Sequence of chain 1.A:
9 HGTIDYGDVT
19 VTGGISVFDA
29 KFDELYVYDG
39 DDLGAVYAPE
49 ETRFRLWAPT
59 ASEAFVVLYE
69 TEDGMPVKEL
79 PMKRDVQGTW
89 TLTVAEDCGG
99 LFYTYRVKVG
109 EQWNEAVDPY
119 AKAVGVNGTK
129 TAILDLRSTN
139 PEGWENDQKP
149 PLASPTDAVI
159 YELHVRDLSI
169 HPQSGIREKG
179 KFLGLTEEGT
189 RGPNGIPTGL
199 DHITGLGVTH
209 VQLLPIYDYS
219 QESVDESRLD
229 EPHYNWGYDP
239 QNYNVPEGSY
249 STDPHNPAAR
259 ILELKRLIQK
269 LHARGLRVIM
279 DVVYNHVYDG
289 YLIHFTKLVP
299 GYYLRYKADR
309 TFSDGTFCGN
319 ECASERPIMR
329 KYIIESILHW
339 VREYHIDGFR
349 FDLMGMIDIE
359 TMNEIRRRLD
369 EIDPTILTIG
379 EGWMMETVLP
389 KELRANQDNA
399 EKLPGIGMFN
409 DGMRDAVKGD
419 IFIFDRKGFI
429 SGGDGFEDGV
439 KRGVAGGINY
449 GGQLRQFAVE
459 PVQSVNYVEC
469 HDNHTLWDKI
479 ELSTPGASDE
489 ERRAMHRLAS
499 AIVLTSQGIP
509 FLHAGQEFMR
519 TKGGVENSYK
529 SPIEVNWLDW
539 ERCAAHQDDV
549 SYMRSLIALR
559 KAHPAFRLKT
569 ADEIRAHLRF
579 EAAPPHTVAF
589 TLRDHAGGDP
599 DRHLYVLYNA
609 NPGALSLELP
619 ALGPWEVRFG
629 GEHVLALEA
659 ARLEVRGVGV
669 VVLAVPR

A protein and the small-molecule ligand that binds it are described below.
Small molecule (SMILES): OC[C@H]1O[C@H](O[C@H]2[C@H](O)[C@@H](O)[C@@H](O[C@H]3[C@H](O)[C@@H](O)[C@@H](O[C@H]4[C@H](O)[C@@H](O)[C@@H](O[C@H]5[C@H](O)[C@@H](O)[C@@H](O)O[C@@H]5CO)O[C@@H]4CO)O[C@@H]3CO)O[C@@H]2CO)[C@H](O)[C@@H](O)[C@@H]1O

Binding-site contacts:
Ligand atom O5 contacts residue PHE627 of chain 1.A at 3.7 Å.
Ligand atom O3 contacts residue GLY628 of chain 1.A at 2.7 Å (h-bond).
Ligand atom O2 contacts residue ARG495 of chain 1.A at 2.9 Å (salt-bridge).
Ligand atom C5 contacts residue SER549 of chain 1.A at 3.8 Å.
Ligand atom O5 contacts residue SER549 of chain 1.A at 3.1 Å (h-bond).
Ligand atom O2 contacts residue ASP546 of chain 1.A at 3.6 Å.
Ligand atom C5 contacts residue PEG1 of chain 1.Q at 3.6 Å.
Ligand atom C6 contacts residue SER553 of chain 1.A at 3.5 Å.
Ligand atom C2 contacts residue ASP546 of chain 1.A at 3.4 Å.
Ligand atom C2 contacts residue GLU630 of chain 1.A at 3.8 Å.
Ligand atom O4 contacts residue PEG1 of chain 1.Q at 3.7 Å.
Ligand atom O3 contacts residue GLU630 of chain 1.A at 2.6 Å (salt-bridge).
Ligand atom O3 contacts residue PEG1 of chain 1.Q at 3.7 Å.
Ligand atom C3 contacts residue GLU630 of chain 1.A at 3.5 Å.
Ligand atom O2 contacts residue GLU630 of chain 1.A at 2.7 Å (salt-bridge).
Ligand atom O3 contacts residue ARG495 of chain 1.A at 2.9 Å (salt-bridge).
Ligand atom C2 contacts residue ARG626 of chain 1.A at 3.8 Å.
Ligand atom C3 contacts residue PEG1 of chain 1.Q at 3.9 Å.
Ligand atom O3 contacts residue PHE627 of chain 1.A at 3.8 Å.
Ligand atom O2 contacts residue GLY629 of chain 1.A at 2.7 Å (h-bond).
Ligand atom O2 contacts residue PHE627 of chain 1.A at 3.4 Å.
Ligand atom O3 contacts residue TYR550 of chain 1.A at 3.5 Å.
Ligand atom O5 contacts residue SER553 of chain 1.A at 3.1 Å.
Ligand atom C1 contacts residue ARG626 of chain 1.A at 3.5 Å.
Ligand atom C2 contacts residue ARG495 of chain 1.A at 3.7 Å.
Ligand atom O4 contacts residue PEG1 of chain 1.R at 3.9 Å.
Ligand atom C6 contacts residue PEG1 of chain 1.Q at 3.6 Å.
Ligand atom O3 contacts residue ASP546 of chain 1.A at 3.4 Å (salt-bridge).
Ligand atom C4 contacts residue ASP546 of chain 1.A at 3.7 Å.
Ligand atom O3 contacts residue PEG1 of chain 1.R at 3.6 Å.
Ligand atom O6 contacts residue SER553 of chain 1.A at 2.6 Å (h-bond).
Ligand atom C6 contacts residue SER549 of chain 1.A at 3.4 Å.
Ligand atom C3 contacts residue PEG1 of chain 1.R at 3.6 Å.
Ligand atom O3 contacts residue GLY629 of chain 1.A at 3.6 Å (h-bond).
Ligand atom O1 contacts residue PEG1 of chain 1.Q at 3.5 Å.
Ligand atom O2 contacts residue TYR550 of chain 1.A at 3.7 Å.
Ligand atom C2 contacts residue PHE627 of chain 1.A at 3.7 Å (hydrophobic).
Ligand atom O6 contacts residue SER549 of chain 1.A at 2.5 Å (h-bond).
Ligand atom O2 contacts residue GLY628 of chain 1.A at 3.2 Å (h-bond).
Ligand atom O6 contacts residue ASP546 of chain 1.A at 3.1 Å (salt-bridge).